Sequence of chain 1.G:
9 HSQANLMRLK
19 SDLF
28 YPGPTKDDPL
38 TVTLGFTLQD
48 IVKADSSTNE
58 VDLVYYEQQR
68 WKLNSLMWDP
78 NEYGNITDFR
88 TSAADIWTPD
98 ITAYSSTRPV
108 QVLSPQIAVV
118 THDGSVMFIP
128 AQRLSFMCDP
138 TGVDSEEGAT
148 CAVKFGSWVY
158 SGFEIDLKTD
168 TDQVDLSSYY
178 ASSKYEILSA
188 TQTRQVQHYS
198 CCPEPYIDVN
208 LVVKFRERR

Sequence of chain 1.H:
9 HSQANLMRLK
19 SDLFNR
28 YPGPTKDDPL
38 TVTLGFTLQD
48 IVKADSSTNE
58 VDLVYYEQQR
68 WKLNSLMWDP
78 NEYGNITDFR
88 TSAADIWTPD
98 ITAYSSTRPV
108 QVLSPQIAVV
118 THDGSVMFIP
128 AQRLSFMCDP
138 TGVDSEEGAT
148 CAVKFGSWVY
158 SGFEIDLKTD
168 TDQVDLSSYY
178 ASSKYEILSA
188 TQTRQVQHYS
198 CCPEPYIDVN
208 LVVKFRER

This small molecule binds to this protein.
Small molecule (SMILES): CN1[C@@H](C[C@@H](O)c2ccccc2)CCC[C@H]1CC(=O)c1ccccc1

Binding-site contacts:
Ligand atom C10 contacts residue TYR196 of chain 1.H at 3.5 Å (hydrophobic).
Ligand atom C3 contacts residue TRP155 of chain 1.H at 3.7 Å (hydrophobic).
Ligand atom C21 contacts residue GLY153 of chain 1.H at 3.5 Å.
Ligand atom N1 contacts residue TRP155 of chain 1.H at 3.4 Å (h-bond).
Ligand atom C16 contacts residue SER154 of chain 1.H at 3.7 Å.
Ligand atom C18 contacts residue TRP155 of chain 1.H at 3.7 Å (hydrophobic).
Ligand atom C10 contacts residue ASP205 of chain 1.H at 3.6 Å.
Ligand atom C22 contacts residue TYR203 of chain 1.H at 3.5 Å (hydrophobic).
Ligand atom C5 contacts residue VAL116 of chain 1.G at 3.5 Å (hydrophobic).
Ligand atom O2 contacts residue SER154 of chain 1.H at 2.5 Å (h-bond).
Ligand atom C9 contacts residue CYS198 of chain 1.H at 3.8 Å (hydrophobic).
Ligand atom C6 contacts residue MET124 of chain 1.G at 3.3 Å (hydrophobic).
Ligand atom C12 contacts residue TRP155 of chain 1.H at 3.6 Å (hydrophobic).
Ligand atom C8 contacts residue TRP155 of chain 1.H at 2.8 Å (hydrophobic).
Ligand atom C15 contacts residue TYR63 of chain 1.G at 3.4 Å (hydrophobic).
Ligand atom C7 contacts residue CYS199 of chain 1.H at 3.5 Å (hydrophobic).
Ligand atom C4 contacts residue CYS199 of chain 1.H at 3.5 Å (hydrophobic).
Ligand atom C13 contacts residue TRP155 of chain 1.H at 3.6 Å (hydrophobic).
Ligand atom O1 contacts residue TRP155 of chain 1.H at 3.4 Å (h-bond).
Ligand atom C22 contacts residue TRP155 of chain 1.H at 3.9 Å (hydrophobic).
Ligand atom C5 contacts residue MET124 of chain 1.G at 3.4 Å (hydrophobic).
Ligand atom C9 contacts residue TRP155 of chain 1.H at 3.7 Å (hydrophobic).
Ligand atom C20 contacts residue THR99 of chain 1.H at 3.3 Å.
Ligand atom C20 contacts residue GLY153 of chain 1.H at 3.6 Å.
Ligand atom C19 contacts residue TYR196 of chain 1.H at 3.3 Å (hydrophobic).
Ligand atom O1 contacts residue ILE126 of chain 1.G at 3.5 Å.
Ligand atom C20 contacts residue TYR101 of chain 1.H at 3.8 Å (hydrophobic).
Ligand atom C21 contacts residue PHE152 of chain 1.H at 3.7 Å (hydrophobic).
Ligand atom C17 contacts residue SER154 of chain 1.H at 3.8 Å.
Ligand atom C7 contacts residue TYR203 of chain 1.H at 3.8 Å (hydrophobic).
Ligand atom C7 contacts residue MET124 of chain 1.G at 3.7 Å (hydrophobic).
Ligand atom C4 contacts residue TYR203 of chain 1.H at 3.3 Å (hydrophobic).
Ligand atom C12 contacts residue ILE126 of chain 1.G at 3.7 Å (hydrophobic).
Ligand atom C6 contacts residue VAL116 of chain 1.G at 3.4 Å (hydrophobic).
Ligand atom O2 contacts residue TYR203 of chain 1.H at 3.2 Å.
Ligand atom C13 contacts residue TYR63 of chain 1.G at 3.7 Å (hydrophobic).
Ligand atom O2 contacts residue TRP155 of chain 1.H at 2.8 Å (h-bond).
Ligand atom C21 contacts residue LYS151 of chain 1.H at 3.8 Å.
Ligand atom C21 contacts residue TYR101 of chain 1.H at 3.8 Å (hydrophobic).
Ligand atom C14 contacts residue TRP155 of chain 1.H at 3.6 Å (hydrophobic).